Sequence of chain 1.A:
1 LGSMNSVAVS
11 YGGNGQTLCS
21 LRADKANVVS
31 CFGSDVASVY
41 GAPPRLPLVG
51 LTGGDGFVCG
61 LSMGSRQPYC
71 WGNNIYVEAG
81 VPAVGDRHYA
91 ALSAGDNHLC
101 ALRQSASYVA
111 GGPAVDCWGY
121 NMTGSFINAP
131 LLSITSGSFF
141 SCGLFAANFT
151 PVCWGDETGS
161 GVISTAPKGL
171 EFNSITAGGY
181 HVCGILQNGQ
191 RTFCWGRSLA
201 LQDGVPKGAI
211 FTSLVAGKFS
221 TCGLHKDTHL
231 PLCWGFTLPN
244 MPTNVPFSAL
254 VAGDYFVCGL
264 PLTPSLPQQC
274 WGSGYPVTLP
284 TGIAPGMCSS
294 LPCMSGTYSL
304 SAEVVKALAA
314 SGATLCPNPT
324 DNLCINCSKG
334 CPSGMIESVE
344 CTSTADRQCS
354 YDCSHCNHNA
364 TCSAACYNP

Binding-site contacts:
Ligand atom C8 contacts residue ALA129 of chain 1.A at 3.9 Å (hydrophobic).
Ligand atom C8 contacts residue ASN128 of chain 1.A at 3.5 Å.
Ligand atom C6 contacts residue ALA129 of chain 1.A at 3.6 Å (hydrophobic).
Ligand atom O4 contacts residue PHE145 of chain 1.A at 3.8 Å.
Ligand atom C1 contacts residue PHE145 of chain 1.A at 3.6 Å (hydrophobic).
Ligand atom N2 contacts residue ASN148 of chain 1.A at 2.9 Å (h-bond).
Ligand atom C3 contacts residue PHE145 of chain 1.A at 4.0 Å (hydrophobic).
Ligand atom C5 contacts residue PHE145 of chain 1.A at 3.6 Å (hydrophobic).
Ligand atom O7 contacts residue ASN148 of chain 1.A at 2.7 Å (h-bond).
Ligand atom C3 contacts residue ASN148 of chain 1.A at 3.8 Å.
Ligand atom C7 contacts residue THR150 of chain 1.A at 4.3 Å.
Ligand atom C8 contacts residue THR150 of chain 1.A at 4.0 Å.
Ligand atom C4 contacts residue ASN148 of chain 1.A at 4.2 Å.
Ligand atom C1 contacts residue THR150 of chain 1.A at 4.0 Å.
Ligand atom C8 contacts residue GLY169 of chain 1.A at 4.4 Å.
Ligand atom C8 contacts residue PHE145 of chain 1.A at 4.4 Å (hydrophobic).
Ligand atom C8 contacts residue ILE127 of chain 1.A at 3.5 Å (hydrophobic).
Ligand atom C8 contacts residue ASN148 of chain 1.A at 4.2 Å.
Ligand atom C1 contacts residue ASN148 of chain 1.A at 1.4 Å.
Ligand atom C5 contacts residue ASN148 of chain 1.A at 3.7 Å.
Ligand atom O5 contacts residue ASN148 of chain 1.A at 2.4 Å (h-bond).
Ligand atom O6 contacts residue ALA147 of chain 1.A at 4.4 Å.
Ligand atom O5 contacts residue ALA147 of chain 1.A at 4.2 Å.
Ligand atom O5 contacts residue PHE145 of chain 1.A at 3.9 Å.
Ligand atom O7 contacts residue PHE145 of chain 1.A at 4.1 Å.
Ligand atom C7 contacts residue ASN148 of chain 1.A at 3.0 Å.
Ligand atom C4 contacts residue PHE145 of chain 1.A at 4.1 Å (hydrophobic).
Ligand atom C6 contacts residue PHE145 of chain 1.A at 3.9 Å (hydrophobic).
Ligand atom N2 contacts residue THR150 of chain 1.A at 3.9 Å.
Ligand atom C2 contacts residue ASN148 of chain 1.A at 2.5 Å.
Ligand atom C7 contacts residue PHE145 of chain 1.A at 4.2 Å (hydrophobic).

A small-molecule ligand and the protein it binds are described below.
Small molecule (SMILES): CC(=O)N[C@H]1[C@H](O[C@H]2[C@H](O)[C@@H](NC(C)=O)CO[C@@H]2CO)O[C@H](CO)[C@@H](O)[C@@H]1O